Sequence of chain 1.C:
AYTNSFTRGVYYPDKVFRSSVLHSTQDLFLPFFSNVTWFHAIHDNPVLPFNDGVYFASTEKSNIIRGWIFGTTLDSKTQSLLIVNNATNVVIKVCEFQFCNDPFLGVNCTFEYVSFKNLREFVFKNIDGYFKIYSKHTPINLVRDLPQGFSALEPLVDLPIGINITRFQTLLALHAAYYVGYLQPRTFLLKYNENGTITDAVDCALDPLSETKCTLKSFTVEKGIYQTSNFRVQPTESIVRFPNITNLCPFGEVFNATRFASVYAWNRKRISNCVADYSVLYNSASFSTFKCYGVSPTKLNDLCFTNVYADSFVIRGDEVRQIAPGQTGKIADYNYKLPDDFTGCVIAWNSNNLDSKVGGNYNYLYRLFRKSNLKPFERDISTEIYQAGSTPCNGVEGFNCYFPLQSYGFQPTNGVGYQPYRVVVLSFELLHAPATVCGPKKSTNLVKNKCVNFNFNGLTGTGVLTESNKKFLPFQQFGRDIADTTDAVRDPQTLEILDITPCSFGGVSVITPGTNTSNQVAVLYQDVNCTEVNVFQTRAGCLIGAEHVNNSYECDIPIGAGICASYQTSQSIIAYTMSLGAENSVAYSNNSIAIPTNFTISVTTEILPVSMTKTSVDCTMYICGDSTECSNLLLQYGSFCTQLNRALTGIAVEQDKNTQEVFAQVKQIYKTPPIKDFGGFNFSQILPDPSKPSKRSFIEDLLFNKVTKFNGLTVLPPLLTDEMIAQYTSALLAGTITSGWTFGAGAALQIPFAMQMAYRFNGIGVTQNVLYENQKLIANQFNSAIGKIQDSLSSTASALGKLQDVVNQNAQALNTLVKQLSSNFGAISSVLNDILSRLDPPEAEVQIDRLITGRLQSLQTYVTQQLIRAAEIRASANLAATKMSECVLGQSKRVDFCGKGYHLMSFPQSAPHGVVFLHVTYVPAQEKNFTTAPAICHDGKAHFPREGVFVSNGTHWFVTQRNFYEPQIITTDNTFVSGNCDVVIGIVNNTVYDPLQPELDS

Binding-site contacts:
Ligand atom C1 contacts residue ASN1134 of chain 1.C at 1.4 Å.
Ligand atom C8 contacts residue ILE1132 of chain 1.C at 4.2 Å (hydrophobic).
Ligand atom C2 contacts residue ASN1134 of chain 1.C at 2.5 Å.
Ligand atom C4 contacts residue ASN1134 of chain 1.C at 4.2 Å.
Ligand atom O7 contacts residue ASN1134 of chain 1.C at 3.6 Å (h-bond).
Ligand atom N2 contacts residue ASN1134 of chain 1.C at 2.9 Å (h-bond).
Ligand atom C7 contacts residue ASN1134 of chain 1.C at 3.4 Å.
Ligand atom C5 contacts residue ASN1134 of chain 1.C at 3.6 Å.
Ligand atom C3 contacts residue ASN1134 of chain 1.C at 3.8 Å.
Ligand atom O5 contacts residue ASN1134 of chain 1.C at 2.4 Å (h-bond).

A small-molecule ligand and the protein it binds are described below.
Small molecule (SMILES): CC(=O)N[C@H]1[C@H](O[C@H]2[C@H](O)[C@@H](NC(C)=O)CO[C@@H]2CO)O[C@H](CO)[C@@H](O)[C@@H]1O